This protein binds this small molecule.
Small molecule (SMILES): N[C@@H](Cc1ccccc1)C(=O)NCC=O

Binding-site contacts:
Ligand atom O contacts residue PRO438 of chain 4.NA at 4.0 Å.
Ligand atom CG contacts residue PHE496 of chain 4.NA at 4.0 Å (hydrophobic).
Ligand atom CB contacts residue GLY495 of chain 4.NA at 3.9 Å.
Ligand atom O contacts residue ARG442 of chain 4.NA at 4.3 Å.
Ligand atom CD2 contacts residue PRO438 of chain 4.NA at 4.4 Å (hydrophobic).
Ligand atom CD1 contacts residue ASN492 of chain 4.NA at 3.9 Å.
Ligand atom CB contacts residue PHE496 of chain 4.NA at 3.9 Å (hydrophobic).
Ligand atom C contacts residue ASN492 of chain 4.NA at 4.0 Å.
Ligand atom CE1 contacts residue ILE434 of chain 4.NA at 3.9 Å (hydrophobic).
Ligand atom CD1 contacts residue ILE434 of chain 4.NA at 4.1 Å (hydrophobic).
Ligand atom N contacts residue ARG442 of chain 4.NA at 4.2 Å.
Ligand atom CE2 contacts residue ARG442 of chain 4.NA at 3.6 Å.
Ligand atom N contacts residue ASN492 of chain 4.NA at 3.3 Å (h-bond).
Ligand atom CZ contacts residue PRO438 of chain 4.NA at 3.4 Å (hydrophobic).
Ligand atom CA contacts residue ASN492 of chain 4.NA at 3.3 Å.
Ligand atom CB contacts residue ASN492 of chain 4.NA at 3.8 Å.
Ligand atom CD1 contacts residue PHE496 of chain 4.NA at 3.7 Å (hydrophobic).
Ligand atom O contacts residue ASN492 of chain 4.NA at 4.2 Å.
Ligand atom CE2 contacts residue PRO438 of chain 4.NA at 3.7 Å (hydrophobic).
Ligand atom CD1 contacts residue PRO438 of chain 4.NA at 4.4 Å (hydrophobic).
Ligand atom CG contacts residue ASN492 of chain 4.NA at 4.3 Å.
Ligand atom CZ contacts residue PHE496 of chain 4.NA at 3.9 Å (hydrophobic).
Ligand atom CE1 contacts residue PHE496 of chain 4.NA at 3.6 Å (hydrophobic).
Ligand atom N contacts residue SER491 of chain 4.NA at 4.1 Å.
Ligand atom C contacts residue ARG442 of chain 4.NA at 4.4 Å.
Ligand atom CE1 contacts residue PRO438 of chain 4.NA at 3.8 Å (hydrophobic).
Ligand atom CA contacts residue ARG442 of chain 4.NA at 3.6 Å.
Ligand atom CG contacts residue GLY495 of chain 4.NA at 4.4 Å.
Ligand atom CD2 contacts residue ARG442 of chain 4.NA at 3.5 Å.

Sequence of chain 4.NA:
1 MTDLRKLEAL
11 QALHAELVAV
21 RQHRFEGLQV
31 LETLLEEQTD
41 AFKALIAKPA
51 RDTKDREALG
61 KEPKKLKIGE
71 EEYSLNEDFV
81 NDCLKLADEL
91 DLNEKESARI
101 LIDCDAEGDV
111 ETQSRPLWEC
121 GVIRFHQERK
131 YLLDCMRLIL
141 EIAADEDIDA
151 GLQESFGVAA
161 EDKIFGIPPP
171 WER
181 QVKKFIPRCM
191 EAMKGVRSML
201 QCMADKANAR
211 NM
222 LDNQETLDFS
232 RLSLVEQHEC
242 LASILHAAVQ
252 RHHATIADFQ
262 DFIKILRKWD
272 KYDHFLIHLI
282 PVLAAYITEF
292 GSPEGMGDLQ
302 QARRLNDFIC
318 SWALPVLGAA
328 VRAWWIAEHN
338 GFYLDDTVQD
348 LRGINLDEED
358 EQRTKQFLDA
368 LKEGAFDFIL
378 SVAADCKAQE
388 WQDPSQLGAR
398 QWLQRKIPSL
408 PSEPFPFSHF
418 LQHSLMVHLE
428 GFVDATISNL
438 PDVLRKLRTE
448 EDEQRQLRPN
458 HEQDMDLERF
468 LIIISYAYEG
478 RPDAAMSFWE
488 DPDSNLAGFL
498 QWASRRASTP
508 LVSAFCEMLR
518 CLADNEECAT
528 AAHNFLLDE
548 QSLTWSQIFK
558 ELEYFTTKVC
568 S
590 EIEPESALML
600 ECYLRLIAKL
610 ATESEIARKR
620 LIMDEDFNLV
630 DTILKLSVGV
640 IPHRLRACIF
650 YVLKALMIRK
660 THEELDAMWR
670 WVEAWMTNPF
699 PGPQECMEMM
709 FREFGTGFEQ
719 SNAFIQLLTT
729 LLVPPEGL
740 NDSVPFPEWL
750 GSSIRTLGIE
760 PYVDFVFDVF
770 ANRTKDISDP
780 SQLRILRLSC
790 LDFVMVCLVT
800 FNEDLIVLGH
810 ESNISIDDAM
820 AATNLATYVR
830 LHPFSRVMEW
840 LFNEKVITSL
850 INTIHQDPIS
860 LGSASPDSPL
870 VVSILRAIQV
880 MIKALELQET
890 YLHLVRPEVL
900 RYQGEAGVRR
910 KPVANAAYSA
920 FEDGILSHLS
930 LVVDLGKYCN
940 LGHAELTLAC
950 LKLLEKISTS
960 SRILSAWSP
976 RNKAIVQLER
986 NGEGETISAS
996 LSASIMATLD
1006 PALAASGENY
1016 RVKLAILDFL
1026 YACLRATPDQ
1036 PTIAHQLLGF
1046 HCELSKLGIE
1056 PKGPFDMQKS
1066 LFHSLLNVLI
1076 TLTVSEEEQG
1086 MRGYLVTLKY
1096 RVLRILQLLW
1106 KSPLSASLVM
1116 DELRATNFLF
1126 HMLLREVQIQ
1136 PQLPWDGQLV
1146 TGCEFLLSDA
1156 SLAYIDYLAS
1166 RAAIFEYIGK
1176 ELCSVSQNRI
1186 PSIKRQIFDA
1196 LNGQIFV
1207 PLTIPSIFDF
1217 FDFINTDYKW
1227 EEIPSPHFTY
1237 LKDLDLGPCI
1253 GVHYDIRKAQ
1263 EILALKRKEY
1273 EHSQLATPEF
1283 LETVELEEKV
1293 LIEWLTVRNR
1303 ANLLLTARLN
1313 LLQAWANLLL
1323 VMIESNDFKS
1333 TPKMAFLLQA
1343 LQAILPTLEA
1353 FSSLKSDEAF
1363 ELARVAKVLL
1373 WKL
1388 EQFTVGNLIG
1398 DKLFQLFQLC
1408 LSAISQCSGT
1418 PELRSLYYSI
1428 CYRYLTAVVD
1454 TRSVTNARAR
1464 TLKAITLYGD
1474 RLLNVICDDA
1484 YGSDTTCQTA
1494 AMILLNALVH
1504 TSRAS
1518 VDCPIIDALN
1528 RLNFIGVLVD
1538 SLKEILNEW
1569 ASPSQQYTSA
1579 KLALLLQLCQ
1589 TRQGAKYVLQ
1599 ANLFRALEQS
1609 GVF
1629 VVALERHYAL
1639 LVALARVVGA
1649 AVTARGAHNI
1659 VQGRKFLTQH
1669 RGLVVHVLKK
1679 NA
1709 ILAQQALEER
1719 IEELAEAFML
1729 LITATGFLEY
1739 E